Binding-site contacts:
Ligand atom N1 contacts residue TRP47 of chain 35.E at 3.8 Å.
Ligand atom N9 contacts residue LYS143 of chain 35.E at 3.8 Å.
Ligand atom C1' contacts residue GLU140 of chain 35.E at 3.2 Å.
Ligand atom C1' contacts residue TRP47 of chain 35.E at 4.3 Å (hydrophobic).
Ligand atom C6 contacts residue TRP47 of chain 35.E at 3.9 Å (hydrophobic).
Ligand atom C8 contacts residue LYS143 of chain 35.E at 2.8 Å.
Ligand atom C5 contacts residue TRP47 of chain 35.E at 4.0 Å (hydrophobic).
Ligand atom N6 contacts residue TRP47 of chain 35.E at 4.2 Å.
Ligand atom N7 contacts residue LYS143 of chain 35.E at 3.7 Å.
Ligand atom C2' contacts residue GLU140 of chain 35.E at 3.5 Å.
Ligand atom C4 contacts residue TRP47 of chain 35.E at 3.9 Å (hydrophobic).
Ligand atom O4' contacts residue GLU140 of chain 35.E at 4.1 Å.
Ligand atom N9 contacts residue GLU140 of chain 35.E at 4.1 Å.
Ligand atom C2' contacts residue LYS143 of chain 35.E at 4.5 Å.
Ligand atom N7 contacts residue TRP47 of chain 35.E at 4.0 Å.
Ligand atom C8 contacts residue TRP47 of chain 35.E at 4.0 Å (hydrophobic).
Ligand atom O4' contacts residue LYS143 of chain 35.E at 4.2 Å.
Ligand atom C2 contacts residue TRP47 of chain 35.E at 3.8 Å (hydrophobic).
Ligand atom O2' contacts residue GLU140 of chain 35.E at 3.0 Å (salt-bridge).
Ligand atom N3 contacts residue TRP47 of chain 35.E at 3.9 Å.
Ligand atom N9 contacts residue TRP47 of chain 35.E at 4.0 Å.
Ligand atom C8 contacts residue GLU140 of chain 35.E at 4.1 Å.
Ligand atom OP1 contacts residue LYS45 of chain 49.F at 4.3 Å.
Ligand atom C1' contacts residue LYS143 of chain 35.E at 4.0 Å.
Ligand atom O4' contacts residue TRP47 of chain 35.E at 4.0 Å.

Sequence of chain 49.F:
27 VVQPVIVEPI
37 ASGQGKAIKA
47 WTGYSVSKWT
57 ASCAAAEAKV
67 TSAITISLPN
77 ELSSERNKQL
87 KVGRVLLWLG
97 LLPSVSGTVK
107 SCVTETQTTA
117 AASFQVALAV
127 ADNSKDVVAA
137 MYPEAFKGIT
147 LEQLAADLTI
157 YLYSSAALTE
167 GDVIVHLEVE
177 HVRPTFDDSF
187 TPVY

This protein binds this small molecule.
Small molecule (SMILES): Nc1ncnc2c1ncn2[C@@H]1O[C@H](COP(=O)=O)[C@@H](O[P](=O)(O)OC[C@H]2O[C@@H](n3ccc(=O)[nH]c3=O)[C@H](O)[C@@H]2O)[C@H]1O

Sequence of chain 35.E:
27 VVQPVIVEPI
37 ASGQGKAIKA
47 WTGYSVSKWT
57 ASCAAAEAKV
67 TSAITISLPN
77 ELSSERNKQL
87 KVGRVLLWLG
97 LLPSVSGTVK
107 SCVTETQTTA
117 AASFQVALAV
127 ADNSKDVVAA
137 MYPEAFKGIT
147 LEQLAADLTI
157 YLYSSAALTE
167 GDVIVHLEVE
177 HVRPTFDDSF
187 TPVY